Sequence of chain 1.A:
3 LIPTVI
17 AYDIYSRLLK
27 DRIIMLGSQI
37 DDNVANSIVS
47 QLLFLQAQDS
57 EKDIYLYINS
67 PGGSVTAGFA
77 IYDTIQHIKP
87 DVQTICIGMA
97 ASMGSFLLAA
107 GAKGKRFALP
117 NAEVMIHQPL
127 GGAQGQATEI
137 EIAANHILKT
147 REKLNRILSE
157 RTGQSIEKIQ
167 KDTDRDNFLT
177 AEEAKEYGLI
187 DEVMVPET

Binding-site contacts:
Ligand atom O contacts residue TYR61 of chain 1.A at 3.6 Å.
Ligand atom C7 contacts residue ARG23 of chain 1.A at 3.6 Å.
Ligand atom C2 contacts residue TYR63 of chain 1.A at 3.6 Å (hydrophobic).
Ligand atom C1 contacts residue TYR63 of chain 1.A at 3.8 Å (hydrophobic).
Ligand atom C5 contacts residue LEU49 of chain 1.B at 3.4 Å (hydrophobic).
Ligand atom CG contacts residue MET190 of chain 1.A at 3.8 Å (hydrophobic).
Ligand atom F2 contacts residue LEU49 of chain 1.B at 3.5 Å.
Ligand atom C7 contacts residue LEU24 of chain 1.A at 3.8 Å (hydrophobic).
Ligand atom F1 contacts residue HIS83 of chain 1.B at 3.2 Å.
Ligand atom CB contacts residue GLN89 of chain 1.A at 3.4 Å.
Ligand atom O contacts residue GLN89 of chain 1.A at 3.5 Å (h-bond).
Ligand atom CB contacts residue MET190 of chain 1.A at 3.7 Å (hydrophobic).
Ligand atom CD contacts residue PHE113 of chain 1.A at 3.7 Å (hydrophobic).
Ligand atom CA contacts residue TYR61 of chain 1.A at 3.7 Å (hydrophobic).
Ligand atom CB contacts residue TYR61 of chain 1.A at 3.6 Å (hydrophobic).
Ligand atom C4 contacts residue ILE29 of chain 1.A at 3.4 Å (hydrophobic).
Ligand atom C6 contacts residue ASP27 of chain 1.A at 3.0 Å.
Ligand atom F1 contacts residue THR80 of chain 1.B at 3.3 Å.
Ligand atom F2 contacts residue TYR63 of chain 1.A at 3.0 Å.
Ligand atom CE contacts residue ASP27 of chain 1.A at 3.4 Å.
Ligand atom CA contacts residue TYR61 of chain 1.A at 3.1 Å (hydrophobic).
Ligand atom CD2 contacts residue TYR63 of chain 1.A at 3.2 Å (hydrophobic).
Ligand atom F2 contacts residue ILE93 of chain 1.A at 3.7 Å.
Ligand atom C contacts residue TYR63 of chain 1.A at 3.6 Å (hydrophobic).
Ligand atom C7 contacts residue ASP27 of chain 1.A at 3.2 Å.
Ligand atom CZ contacts residue THR80 of chain 1.B at 3.3 Å.
Ligand atom N contacts residue TYR63 of chain 1.A at 3.0 Å (h-bond).
Ligand atom C5 contacts residue ALA53 of chain 1.B at 3.6 Å (hydrophobic).
Ligand atom CE2 contacts residue LEU49 of chain 1.B at 3.7 Å (hydrophobic).
Ligand atom O2 contacts residue GLN52 of chain 1.B at 3.8 Å.
Ligand atom C6 contacts residue ALA53 of chain 1.B at 3.7 Å (hydrophobic).
Ligand atom F2 contacts residue VAL45 of chain 1.B at 3.6 Å.
Ligand atom CD1 contacts residue HIS83 of chain 1.B at 3.6 Å.
Ligand atom O contacts residue TYR63 of chain 1.A at 2.6 Å (h-bond).
Ligand atom CB contacts residue ILE91 of chain 1.A at 3.8 Å (hydrophobic).
Ligand atom C contacts residue TYR61 of chain 1.A at 3.0 Å (hydrophobic).
Ligand atom O contacts residue TYR61 of chain 1.A at 3.2 Å.
Ligand atom N contacts residue TYR61 of chain 1.A at 3.6 Å.
Ligand atom CB contacts residue TYR61 of chain 1.A at 3.5 Å (hydrophobic).
Ligand atom CE2 contacts residue TYR63 of chain 1.A at 3.6 Å (hydrophobic).

Sequence of chain 1.B:
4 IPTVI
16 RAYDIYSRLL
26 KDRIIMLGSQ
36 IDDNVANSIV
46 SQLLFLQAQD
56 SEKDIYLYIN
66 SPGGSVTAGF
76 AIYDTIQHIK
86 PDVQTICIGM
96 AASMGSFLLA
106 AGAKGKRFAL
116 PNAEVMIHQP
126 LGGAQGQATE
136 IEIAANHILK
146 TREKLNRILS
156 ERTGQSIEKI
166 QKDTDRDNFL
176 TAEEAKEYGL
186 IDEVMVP

The small molecule below binds the protein below.
Small molecule (SMILES): CCCCCCC(=O)N[C@@H](Cc1cc(F)cc(F)c1)C(=O)N[C@H]1COC(=O)[C@@H]2C[C@@H](C)CN2C(=O)[C@H](C)NC(=O)[C@@H]2CCCCN2C(=O)[C@@H]2CC=CN2C1=O